Binding-site contacts:
Ligand atom C8 contacts residue ASN154 of chain 22.E at 3.6 Å.
Ligand atom O7 contacts residue ASN154 of chain 22.E at 2.6 Å (h-bond).
Ligand atom C7 contacts residue ASN154 of chain 22.E at 3.3 Å.
Ligand atom C6 contacts residue MET151 of chain 22.E at 4.5 Å (hydrophobic).
Ligand atom C1 contacts residue THR156 of chain 22.E at 3.6 Å.
Ligand atom C1 contacts residue ASN154 of chain 22.E at 3.4 Å.
Ligand atom N2 contacts residue ASN154 of chain 22.E at 3.8 Å.
Ligand atom N2 contacts residue THR156 of chain 22.E at 3.6 Å (h-bond).
Ligand atom C2 contacts residue THR156 of chain 22.E at 4.2 Å.
Ligand atom O5 contacts residue ASN154 of chain 22.E at 4.0 Å.
Ligand atom C8 contacts residue THR156 of chain 22.E at 4.0 Å.
Ligand atom C7 contacts residue THR156 of chain 22.E at 3.9 Å.
Ligand atom O6 contacts residue MET151 of chain 22.E at 3.4 Å.
Ligand atom C2 contacts residue ASN154 of chain 22.E at 3.5 Å.

Sequence of chain 22.E:
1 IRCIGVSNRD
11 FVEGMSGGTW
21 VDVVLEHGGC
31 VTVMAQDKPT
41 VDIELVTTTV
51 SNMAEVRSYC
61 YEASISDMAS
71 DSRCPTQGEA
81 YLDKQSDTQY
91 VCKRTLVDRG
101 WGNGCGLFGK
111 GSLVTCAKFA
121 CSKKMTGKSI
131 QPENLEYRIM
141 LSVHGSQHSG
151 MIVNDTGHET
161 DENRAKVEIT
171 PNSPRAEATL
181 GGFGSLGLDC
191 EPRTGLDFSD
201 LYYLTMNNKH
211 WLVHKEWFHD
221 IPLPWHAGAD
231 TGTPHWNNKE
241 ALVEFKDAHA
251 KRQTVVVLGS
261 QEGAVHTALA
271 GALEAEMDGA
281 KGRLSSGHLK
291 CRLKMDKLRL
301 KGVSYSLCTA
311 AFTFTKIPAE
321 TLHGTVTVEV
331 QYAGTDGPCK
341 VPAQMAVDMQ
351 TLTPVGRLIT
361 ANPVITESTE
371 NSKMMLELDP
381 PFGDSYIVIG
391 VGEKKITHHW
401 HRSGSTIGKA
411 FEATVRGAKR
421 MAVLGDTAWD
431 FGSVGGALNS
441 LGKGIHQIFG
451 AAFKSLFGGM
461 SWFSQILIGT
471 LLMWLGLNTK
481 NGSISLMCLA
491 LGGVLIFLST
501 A

This protein binds this small molecule.
Small molecule (SMILES): CC(=O)N[C@H]1[C@H](O[C@H]2[C@H](O)[C@@H](NC(C)=O)CO[C@@H]2CO)O[C@H](CO)[C@@H](O)[C@@H]1O